Binding-site contacts:
Ligand atom N6 contacts residue TYR423 of chain 1.F at 3.0 Å (h-bond).
Ligand atom O1G contacts residue MG1 of chain 1.HA at 1.9 Å.
Ligand atom O2A contacts residue GLN530 of chain 1.B at 3.8 Å.
Ligand atom O2G contacts residue ARG738 of chain 1.B at 3.0 Å (salt-bridge).
Ligand atom O2B contacts residue VAL464 of chain 1.F at 3.4 Å (h-bond).
Ligand atom PA contacts residue ALA465 of chain 1.F at 3.8 Å.
Ligand atom O1A contacts residue SER467 of chain 1.F at 3.2 Å (h-bond).
Ligand atom C2 contacts residue VAL616 of chain 1.F at 3.7 Å (hydrophobic).
Ligand atom N6 contacts residue LEU612 of chain 1.F at 3.7 Å.
Ligand atom N1 contacts residue TYR423 of chain 1.F at 3.1 Å (h-bond).
Ligand atom N3B contacts residue MG1 of chain 1.HA at 3.6 Å.
Ligand atom N9 contacts residue ALA737 of chain 1.B at 3.7 Å.
Ligand atom N3B contacts residue LYS466 of chain 1.F at 3.6 Å.
Ligand atom O3G contacts residue ASN568 of chain 1.F at 2.9 Å (h-bond).
Ligand atom PB contacts residue LYS466 of chain 1.F at 3.6 Å.
Ligand atom O1A contacts residue ALA465 of chain 1.F at 3.2 Å.
Ligand atom O2A contacts residue ARG738 of chain 1.B at 3.7 Å.
Ligand atom O1A contacts residue GLN468 of chain 1.F at 2.9 Å (h-bond).
Ligand atom O3A contacts residue ARG738 of chain 1.B at 3.7 Å.
Ligand atom O3G contacts residue LYS466 of chain 1.F at 2.7 Å (salt-bridge).
Ligand atom PG contacts residue ARG580 of chain 1.B at 3.7 Å.
Ligand atom O3' contacts residue GLU741 of chain 1.B at 3.7 Å.
Ligand atom O1A contacts residue LYS466 of chain 1.F at 3.4 Å (salt-bridge).
Ligand atom N3B contacts residue ARG738 of chain 1.B at 3.4 Å (salt-bridge).
Ligand atom PB contacts residue MG1 of chain 1.HA at 3.2 Å.
Ligand atom N3B contacts residue GLY463 of chain 1.F at 3.0 Å (h-bond).
Ligand atom O2G contacts residue ARG580 of chain 1.B at 2.6 Å (salt-bridge).
Ligand atom N6 contacts residue ASN425 of chain 1.F at 3.7 Å.
Ligand atom O1B contacts residue MG1 of chain 1.HA at 1.9 Å.
Ligand atom O5' contacts residue ALA465 of chain 1.F at 3.6 Å.
Ligand atom C8 contacts residue GLY463 of chain 1.F at 3.7 Å.
Ligand atom O2G contacts residue PRO462 of chain 1.F at 3.7 Å.
Ligand atom O2B contacts residue ALA465 of chain 1.F at 3.3 Å (h-bond).
Ligand atom O1G contacts residue ARG580 of chain 1.B at 2.9 Å (salt-bridge).
Ligand atom O2B contacts residue LYS466 of chain 1.F at 2.7 Å (salt-bridge).
Ligand atom O1B contacts residue SER467 of chain 1.F at 3.0 Å (h-bond).
Ligand atom O3A contacts residue ALA465 of chain 1.F at 3.4 Å (h-bond).
Ligand atom C8 contacts residue ALA737 of chain 1.B at 3.4 Å (hydrophobic).
Ligand atom N1 contacts residue ILE422 of chain 1.F at 3.7 Å.
Ligand atom PG contacts residue MG1 of chain 1.HA at 3.1 Å.

This protein binds this small molecule.
Small molecule (SMILES): Nc1ncnc2c1ncn2[C@@H]1O[C@H](CO[P](=O)(O)O[P](=O)(O)NP(=O)(O)O)[C@@H](O)[C@H]1O

Sequence of chain 1.B:
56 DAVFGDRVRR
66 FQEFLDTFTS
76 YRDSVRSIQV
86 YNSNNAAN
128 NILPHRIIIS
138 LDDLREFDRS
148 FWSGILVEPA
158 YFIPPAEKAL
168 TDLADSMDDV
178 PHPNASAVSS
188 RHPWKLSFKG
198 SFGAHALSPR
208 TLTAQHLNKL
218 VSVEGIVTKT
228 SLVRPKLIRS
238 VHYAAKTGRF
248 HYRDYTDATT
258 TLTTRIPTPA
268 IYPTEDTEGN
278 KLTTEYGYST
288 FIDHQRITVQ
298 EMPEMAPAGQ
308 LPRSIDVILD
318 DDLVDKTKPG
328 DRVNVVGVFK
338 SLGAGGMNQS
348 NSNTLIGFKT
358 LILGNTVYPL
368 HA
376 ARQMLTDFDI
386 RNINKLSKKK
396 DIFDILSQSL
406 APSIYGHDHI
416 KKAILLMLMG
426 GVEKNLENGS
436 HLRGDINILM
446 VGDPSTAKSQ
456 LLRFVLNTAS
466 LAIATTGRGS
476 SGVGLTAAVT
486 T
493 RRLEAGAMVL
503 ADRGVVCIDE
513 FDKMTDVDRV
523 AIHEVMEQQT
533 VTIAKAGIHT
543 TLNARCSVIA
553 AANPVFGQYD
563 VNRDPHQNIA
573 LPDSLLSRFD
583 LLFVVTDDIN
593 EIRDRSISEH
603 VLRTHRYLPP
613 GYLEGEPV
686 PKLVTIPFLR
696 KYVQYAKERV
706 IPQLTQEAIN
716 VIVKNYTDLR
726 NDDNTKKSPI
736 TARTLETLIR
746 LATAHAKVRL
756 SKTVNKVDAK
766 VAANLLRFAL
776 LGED

Sequence of chain 1.F:
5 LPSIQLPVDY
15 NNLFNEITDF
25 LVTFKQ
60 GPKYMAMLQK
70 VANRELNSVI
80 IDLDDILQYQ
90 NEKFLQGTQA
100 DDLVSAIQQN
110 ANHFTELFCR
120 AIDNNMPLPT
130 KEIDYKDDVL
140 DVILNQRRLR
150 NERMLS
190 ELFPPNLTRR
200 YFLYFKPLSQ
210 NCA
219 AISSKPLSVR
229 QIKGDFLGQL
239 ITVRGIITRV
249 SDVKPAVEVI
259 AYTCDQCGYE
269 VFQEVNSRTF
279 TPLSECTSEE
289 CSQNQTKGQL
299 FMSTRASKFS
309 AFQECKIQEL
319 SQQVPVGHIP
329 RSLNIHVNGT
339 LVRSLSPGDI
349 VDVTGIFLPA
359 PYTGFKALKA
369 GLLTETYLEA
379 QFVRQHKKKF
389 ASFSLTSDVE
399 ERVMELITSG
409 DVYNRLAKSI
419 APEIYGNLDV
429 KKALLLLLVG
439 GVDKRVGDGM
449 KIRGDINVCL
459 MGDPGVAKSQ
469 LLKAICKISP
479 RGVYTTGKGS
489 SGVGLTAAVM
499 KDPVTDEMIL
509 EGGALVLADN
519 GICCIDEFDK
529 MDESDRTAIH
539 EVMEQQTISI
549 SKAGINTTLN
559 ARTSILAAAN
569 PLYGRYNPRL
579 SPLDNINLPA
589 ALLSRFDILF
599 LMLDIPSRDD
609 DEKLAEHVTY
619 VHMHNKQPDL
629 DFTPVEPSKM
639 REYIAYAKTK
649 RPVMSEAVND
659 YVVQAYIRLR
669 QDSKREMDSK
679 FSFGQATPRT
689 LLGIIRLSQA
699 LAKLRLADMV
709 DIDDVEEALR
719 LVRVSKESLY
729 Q